Sequence of chain 1.D:
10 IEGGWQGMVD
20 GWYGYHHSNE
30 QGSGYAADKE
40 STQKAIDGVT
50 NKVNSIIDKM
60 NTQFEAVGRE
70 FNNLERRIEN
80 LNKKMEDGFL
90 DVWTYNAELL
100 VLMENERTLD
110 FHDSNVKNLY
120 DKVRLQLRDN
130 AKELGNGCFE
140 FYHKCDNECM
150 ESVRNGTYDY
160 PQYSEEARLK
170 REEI

This small molecule binds to this protein.
Small molecule (SMILES): CC(=O)N[C@@H]1[C@@H](O)[C@H](O)[C@@H](CO)O[C@H]1O

Binding-site contacts:
Ligand atom C7 contacts residue ASN154 of chain 1.D at 4.3 Å.
Ligand atom C4 contacts residue ASN154 of chain 1.D at 4.0 Å.
Ligand atom C2 contacts residue ASN154 of chain 1.D at 2.9 Å.
Ligand atom C7 contacts residue GLU150 of chain 1.D at 3.3 Å.
Ligand atom C8 contacts residue GLU150 of chain 1.D at 3.0 Å.
Ligand atom O5 contacts residue THR156 of chain 1.D at 3.7 Å.
Ligand atom C5 contacts residue THR156 of chain 1.D at 3.6 Å.
Ligand atom C3 contacts residue ASN154 of chain 1.D at 3.8 Å.
Ligand atom N2 contacts residue ASN154 of chain 1.D at 3.6 Å (h-bond).
Ligand atom C6 contacts residue THR156 of chain 1.D at 3.5 Å.
Ligand atom O7 contacts residue GLU150 of chain 1.D at 3.8 Å.
Ligand atom C5 contacts residue ASN154 of chain 1.D at 3.1 Å.
Ligand atom O5 contacts residue ASN154 of chain 1.D at 2.2 Å (h-bond).
Ligand atom O7 contacts residue ASN154 of chain 1.D at 4.4 Å.
Ligand atom C1 contacts residue ASN154 of chain 1.D at 1.5 Å.
Ligand atom C1 contacts residue THR156 of chain 1.D at 4.1 Å.
Ligand atom C6 contacts residue ASN154 of chain 1.D at 4.3 Å.
Ligand atom O6 contacts residue ASN154 of chain 1.D at 4.2 Å.
Ligand atom N2 contacts residue GLU150 of chain 1.D at 3.8 Å.
Ligand atom O6 contacts residue THR156 of chain 1.D at 3.1 Å.